Sequence of chain 1.A:
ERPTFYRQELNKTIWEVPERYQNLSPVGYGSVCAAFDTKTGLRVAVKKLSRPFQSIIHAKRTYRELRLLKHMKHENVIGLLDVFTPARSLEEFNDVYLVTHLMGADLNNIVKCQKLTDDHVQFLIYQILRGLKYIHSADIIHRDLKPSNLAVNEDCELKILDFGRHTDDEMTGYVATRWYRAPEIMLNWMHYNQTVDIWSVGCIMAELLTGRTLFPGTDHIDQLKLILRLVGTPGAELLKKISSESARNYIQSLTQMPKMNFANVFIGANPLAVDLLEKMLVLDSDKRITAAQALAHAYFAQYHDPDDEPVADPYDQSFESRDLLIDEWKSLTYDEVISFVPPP

The protein below binds the small molecule below.
Small molecule (SMILES): Cc1onc(-c2ccccc2)c1-c1ccnc(N)n1

Binding-site contacts:
Ligand atom C13 contacts residue THR118 of chain 1.A at 4.0 Å.
Ligand atom C8 contacts residue THR118 of chain 1.A at 3.9 Å.
Ligand atom N19 contacts residue VAL42 of chain 1.A at 4.2 Å.
Ligand atom O9 contacts residue TYR47 of chain 1.A at 4.2 Å.
Ligand atom N18 contacts residue MET121 of chain 1.A at 2.9 Å (h-bond).
Ligand atom C15 contacts residue MET121 of chain 1.A at 3.9 Å (hydrophobic).
Ligand atom C14 contacts residue THR118 of chain 1.A at 3.6 Å.
Ligand atom C17 contacts residue LYS65 of chain 1.A at 4.1 Å.
Ligand atom N18 contacts residue LEU120 of chain 1.A at 3.9 Å.
Ligand atom C7 contacts residue LYS65 of chain 1.A at 3.8 Å.
Ligand atom C1 contacts residue LYS65 of chain 1.A at 3.8 Å.
Ligand atom C17 contacts residue THR118 of chain 1.A at 3.6 Å.
Ligand atom N18 contacts residue HIS119 of chain 1.A at 3.8 Å.
Ligand atom C7 contacts residue ILE96 of chain 1.A at 3.9 Å (hydrophobic).
Ligand atom C8 contacts residue ALA63 of chain 1.A at 4.1 Å (hydrophobic).
Ligand atom N18 contacts residue ALA63 of chain 1.A at 3.4 Å.
Ligand atom N10 contacts residue VAL50 of chain 1.A at 4.1 Å.
Ligand atom C16 contacts residue THR118 of chain 1.A at 3.6 Å.
Ligand atom C14 contacts residue ALA63 of chain 1.A at 3.5 Å (hydrophobic).
Ligand atom C16 contacts residue ALA63 of chain 1.A at 3.6 Å (hydrophobic).
Ligand atom C16 contacts residue HIS119 of chain 1.A at 3.3 Å.
Ligand atom C11 contacts residue ALA63 of chain 1.A at 4.1 Å (hydrophobic).
Ligand atom C16 contacts residue MET121 of chain 1.A at 3.6 Å (hydrophobic).
Ligand atom O9 contacts residue ASP180 of chain 1.A at 4.0 Å.
Ligand atom C3 contacts residue LYS65 of chain 1.A at 3.6 Å.
Ligand atom N10 contacts residue ALA63 of chain 1.A at 4.2 Å.
Ligand atom C13 contacts residue LEU87 of chain 1.A at 4.0 Å (hydrophobic).
Ligand atom C8 contacts residue LYS65 of chain 1.A at 3.6 Å.
Ligand atom C14 contacts residue LYS65 of chain 1.A at 3.6 Å.
Ligand atom C13 contacts residue LEU116 of chain 1.A at 4.0 Å (hydrophobic).
Ligand atom C17 contacts residue VAL117 of chain 1.A at 3.8 Å (hydrophobic).
Ligand atom C13 contacts residue ILE96 of chain 1.A at 4.0 Å (hydrophobic).
Ligand atom C11 contacts residue LEU179 of chain 1.A at 4.2 Å (hydrophobic).
Ligand atom C14 contacts residue LEU116 of chain 1.A at 3.5 Å (hydrophobic).
Ligand atom N19 contacts residue LEU120 of chain 1.A at 3.8 Å.
Ligand atom C11 contacts residue THR118 of chain 1.A at 3.6 Å.
Ligand atom C17 contacts residue LEU116 of chain 1.A at 3.5 Å (hydrophobic).
Ligand atom N4 contacts residue LYS65 of chain 1.A at 3.4 Å (salt-bridge).
Ligand atom N19 contacts residue MET121 of chain 1.A at 4.0 Å.
Ligand atom C15 contacts residue ALA63 of chain 1.A at 3.7 Å (hydrophobic).